Binding-site contacts:
Ligand atom C02 contacts residue TRP436 of chain 1.A at 3.9 Å (hydrophobic).
Ligand atom C10 contacts residue ASN301 of chain 1.A at 3.7 Å.
Ligand atom C09 contacts residue ASN301 of chain 1.A at 3.8 Å.
Ligand atom C08 contacts residue SER65 of chain 1.A at 2.6 Å.
Ligand atom C04 contacts residue LEU125 of chain 1.A at 3.8 Å (hydrophobic).
Ligand atom O12 contacts residue LEU125 of chain 1.A at 3.3 Å.
Ligand atom N07 contacts residue GLN300 of chain 1.A at 2.8 Å (h-bond).
Ligand atom N07 contacts residue SER65 of chain 1.A at 3.8 Å.
Ligand atom N11 contacts residue TRP436 of chain 1.A at 3.5 Å.
Ligand atom C02 contacts residue PHE122 of chain 1.A at 3.9 Å (hydrophobic).
Ligand atom N11 contacts residue GLN300 of chain 1.A at 3.4 Å (h-bond).
Ligand atom C09 contacts residue ALA231 of chain 1.A at 3.9 Å (hydrophobic).
Ligand atom C09 contacts residue GLN300 of chain 1.A at 3.3 Å.
Ligand atom C10 contacts residue SER158 of chain 1.A at 3.4 Å.
Ligand atom O22 contacts residue SER65 of chain 1.A at 2.3 Å (h-bond).
Ligand atom O14 contacts residue GLY299 of chain 1.A at 3.9 Å.
Ligand atom C08 contacts residue GLN300 of chain 1.A at 3.6 Å.
Ligand atom C08 contacts residue SER158 of chain 1.A at 3.6 Å.
Ligand atom O12 contacts residue SER158 of chain 1.A at 2.6 Å (h-bond).
Ligand atom C10 contacts residue HIS227 of chain 1.A at 3.7 Å.
Ligand atom C03 contacts residue TRP436 of chain 1.A at 3.9 Å (hydrophobic).
Ligand atom N11 contacts residue ALA231 of chain 1.A at 3.5 Å.
Ligand atom O12 contacts residue ALA231 of chain 1.A at 3.6 Å.
Ligand atom C10 contacts residue GLN300 of chain 1.A at 3.8 Å.
Ligand atom O12 contacts residue HIS227 of chain 1.A at 2.9 Å (h-bond).
Ligand atom C05 contacts residue GLN300 of chain 1.A at 3.4 Å.
Ligand atom C02 contacts residue PHE432 of chain 1.A at 3.7 Å (hydrophobic).
Ligand atom B13 contacts residue SER65 of chain 1.A at 1.4 Å.
Ligand atom C10 contacts residue ALA231 of chain 1.A at 3.4 Å (hydrophobic).
Ligand atom O14 contacts residue GLN300 of chain 1.A at 3.0 Å (h-bond).
Ligand atom C06 contacts residue GLN300 of chain 1.A at 3.9 Å.
Ligand atom C09 contacts residue SER65 of chain 1.A at 3.0 Å.
Ligand atom O23 contacts residue 2PE1 of chain 1.D at 3.8 Å.
Ligand atom O14 contacts residue SER65 of chain 1.A at 2.4 Å (h-bond).
Ligand atom C05 contacts residue TRP436 of chain 1.A at 3.8 Å (hydrophobic).
Ligand atom C03 contacts residue GLN300 of chain 1.A at 3.7 Å.
Ligand atom C09 contacts residue SER158 of chain 1.A at 3.5 Å.
Ligand atom O22 contacts residue TYR156 of chain 1.A at 2.8 Å (h-bond).
Ligand atom B13 contacts residue TYR156 of chain 1.A at 3.4 Å.
Ligand atom N11 contacts residue ASN301 of chain 1.A at 3.0 Å (h-bond).

Sequence of chain 1.A:
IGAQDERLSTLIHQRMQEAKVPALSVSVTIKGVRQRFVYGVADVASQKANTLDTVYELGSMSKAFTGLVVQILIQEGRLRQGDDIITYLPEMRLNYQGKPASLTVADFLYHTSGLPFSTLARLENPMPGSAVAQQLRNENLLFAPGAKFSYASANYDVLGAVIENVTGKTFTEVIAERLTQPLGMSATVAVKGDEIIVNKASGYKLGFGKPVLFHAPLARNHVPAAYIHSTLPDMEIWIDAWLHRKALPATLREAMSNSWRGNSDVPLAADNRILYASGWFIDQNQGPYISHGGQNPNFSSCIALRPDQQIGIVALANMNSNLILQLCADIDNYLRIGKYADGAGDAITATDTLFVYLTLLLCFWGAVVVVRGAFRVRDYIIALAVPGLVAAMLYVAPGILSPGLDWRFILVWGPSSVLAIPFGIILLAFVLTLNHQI

A small-molecule ligand and the protein it binds are described below.
Small molecule (SMILES): CCCCCC(=O)N[C@H](CC(N)=O)B(O)O